Binding-site contacts:
Ligand atom C7 contacts residue ASN32 of chain 1.C at 3.3 Å.
Ligand atom C5 contacts residue ASN32 of chain 1.C at 3.7 Å.
Ligand atom C3 contacts residue ASN32 of chain 1.C at 3.8 Å.
Ligand atom C2 contacts residue ASN32 of chain 1.C at 2.4 Å.
Ligand atom C4 contacts residue ASN32 of chain 1.C at 4.2 Å.
Ligand atom C1 contacts residue ASN32 of chain 1.C at 1.5 Å.
Ligand atom C8 contacts residue ASN32 of chain 1.C at 4.3 Å.
Ligand atom C7 contacts residue THR31 of chain 1.C at 4.3 Å.
Ligand atom O7 contacts residue ASN32 of chain 1.C at 3.4 Å (h-bond).
Ligand atom C8 contacts residue THR31 of chain 1.C at 4.1 Å.
Ligand atom N2 contacts residue ASN32 of chain 1.C at 2.9 Å (h-bond).
Ligand atom O7 contacts residue THR31 of chain 1.C at 4.1 Å.
Ligand atom O5 contacts residue ASN32 of chain 1.C at 2.4 Å (h-bond).

Sequence of chain 1.C:
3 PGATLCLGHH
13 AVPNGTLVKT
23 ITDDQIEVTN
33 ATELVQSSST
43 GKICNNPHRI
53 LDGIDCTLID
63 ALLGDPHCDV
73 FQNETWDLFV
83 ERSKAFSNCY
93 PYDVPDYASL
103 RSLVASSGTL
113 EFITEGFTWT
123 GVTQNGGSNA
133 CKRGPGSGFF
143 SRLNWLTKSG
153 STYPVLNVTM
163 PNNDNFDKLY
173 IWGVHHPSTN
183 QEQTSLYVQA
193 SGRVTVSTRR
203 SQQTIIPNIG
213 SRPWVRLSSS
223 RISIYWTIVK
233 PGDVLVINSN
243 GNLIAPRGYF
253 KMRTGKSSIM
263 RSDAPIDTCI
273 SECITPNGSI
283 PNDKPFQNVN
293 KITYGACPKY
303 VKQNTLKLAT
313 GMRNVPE

A protein and the small-molecule ligand that binds it are described below.
Small molecule (SMILES): CC(=O)N[C@@H]1[C@@H](O)[C@H](O)[C@@H](CO)O[C@H]1O